A small-molecule ligand and the protein it binds are described below.
Small molecule (SMILES): Cc1ncc(COP(=O)(O)O)c(/C=N/CCC[C@H](N)C(=O)O)c1O

Binding-site contacts:
Ligand atom O3 contacts residue ASN223 of chain 1.A at 2.8 Å (h-bond).
Ligand atom C6 contacts residue SER162 of chain 1.A at 3.6 Å.
Ligand atom C6 contacts residue TYR187 of chain 1.A at 3.1 Å (hydrophobic).
Ligand atom C4 contacts residue TYR187 of chain 1.A at 3.7 Å (hydrophobic).
Ligand atom C3 contacts residue ASN223 of chain 1.A at 3.5 Å.
Ligand atom C contacts residue GLN296 of chain 1.A at 3.6 Å.
Ligand atom OP2 contacts residue ARG192 of chain 1.A at 3.1 Å (salt-bridge).
Ligand atom OP3 contacts residue SER114 of chain 1.A at 2.9 Å (h-bond).
Ligand atom O contacts residue GLN296 of chain 1.A at 3.0 Å (h-bond).
Ligand atom C contacts residue HIS222 of chain 1.A at 3.7 Å.
Ligand atom P contacts residue SER114 of chain 1.A at 3.4 Å.
Ligand atom OP3 contacts residue ARG109 of chain 1.A at 2.6 Å (salt-bridge).
Ligand atom P contacts residue ARG109 of chain 1.A at 3.5 Å.
Ligand atom N contacts residue GLN296 of chain 1.A at 3.2 Å (h-bond).
Ligand atom C3 contacts residue TYR187 of chain 1.A at 3.7 Å (hydrophobic).
Ligand atom CD contacts residue HIS222 of chain 1.A at 3.5 Å.
Ligand atom N1 contacts residue SER162 of chain 1.A at 2.8 Å (h-bond).
Ligand atom C contacts residue GLU81 of chain 1.A at 3.6 Å.
Ligand atom CB contacts residue GLU81 of chain 1.A at 3.7 Å.
Ligand atom C2A contacts residue TYR187 of chain 1.A at 3.7 Å (hydrophobic).
Ligand atom OP1 contacts residue ARG192 of chain 1.A at 2.9 Å (salt-bridge).
Ligand atom O contacts residue ARG294 of chain 1.A at 2.7 Å (salt-bridge).
Ligand atom OXT contacts residue TYR160 of chain 1.A at 2.8 Å (h-bond).
Ligand atom OP2 contacts residue TYR187 of chain 1.A at 2.8 Å (h-bond).
Ligand atom C5 contacts residue TYR187 of chain 1.A at 3.1 Å (hydrophobic).
Ligand atom C contacts residue ARG294 of chain 1.A at 3.8 Å.
Ligand atom N contacts residue GLU81 of chain 1.A at 3.3 Å (salt-bridge).
Ligand atom O3 contacts residue HIS222 of chain 1.A at 2.9 Å (h-bond).
Ligand atom OP1 contacts residue GLY112 of chain 1.A at 3.4 Å (h-bond).
Ligand atom N1 contacts residue TYR187 of chain 1.A at 3.1 Å.
Ligand atom CA contacts residue GLU81 of chain 1.A at 3.6 Å.
Ligand atom C5A contacts residue TYR187 of chain 1.A at 3.2 Å (hydrophobic).
Ligand atom NE contacts residue ASN223 of chain 1.A at 3.4 Å (h-bond).
Ligand atom OP2 contacts residue SER114 of chain 1.A at 2.6 Å (h-bond).
Ligand atom OP3 contacts residue GLN113 of chain 1.A at 3.3 Å (h-bond).
Ligand atom OP4 contacts residue ARG109 of chain 1.A at 3.6 Å (salt-bridge).
Ligand atom C2 contacts residue TYR187 of chain 1.A at 3.6 Å (hydrophobic).
Ligand atom O contacts residue HIS222 of chain 1.A at 3.8 Å.
Ligand atom OXT contacts residue HIS222 of chain 1.A at 3.7 Å.
Ligand atom OXT contacts residue HIS182 of chain 1.A at 3.0 Å (h-bond).

Sequence of chain 1.A:
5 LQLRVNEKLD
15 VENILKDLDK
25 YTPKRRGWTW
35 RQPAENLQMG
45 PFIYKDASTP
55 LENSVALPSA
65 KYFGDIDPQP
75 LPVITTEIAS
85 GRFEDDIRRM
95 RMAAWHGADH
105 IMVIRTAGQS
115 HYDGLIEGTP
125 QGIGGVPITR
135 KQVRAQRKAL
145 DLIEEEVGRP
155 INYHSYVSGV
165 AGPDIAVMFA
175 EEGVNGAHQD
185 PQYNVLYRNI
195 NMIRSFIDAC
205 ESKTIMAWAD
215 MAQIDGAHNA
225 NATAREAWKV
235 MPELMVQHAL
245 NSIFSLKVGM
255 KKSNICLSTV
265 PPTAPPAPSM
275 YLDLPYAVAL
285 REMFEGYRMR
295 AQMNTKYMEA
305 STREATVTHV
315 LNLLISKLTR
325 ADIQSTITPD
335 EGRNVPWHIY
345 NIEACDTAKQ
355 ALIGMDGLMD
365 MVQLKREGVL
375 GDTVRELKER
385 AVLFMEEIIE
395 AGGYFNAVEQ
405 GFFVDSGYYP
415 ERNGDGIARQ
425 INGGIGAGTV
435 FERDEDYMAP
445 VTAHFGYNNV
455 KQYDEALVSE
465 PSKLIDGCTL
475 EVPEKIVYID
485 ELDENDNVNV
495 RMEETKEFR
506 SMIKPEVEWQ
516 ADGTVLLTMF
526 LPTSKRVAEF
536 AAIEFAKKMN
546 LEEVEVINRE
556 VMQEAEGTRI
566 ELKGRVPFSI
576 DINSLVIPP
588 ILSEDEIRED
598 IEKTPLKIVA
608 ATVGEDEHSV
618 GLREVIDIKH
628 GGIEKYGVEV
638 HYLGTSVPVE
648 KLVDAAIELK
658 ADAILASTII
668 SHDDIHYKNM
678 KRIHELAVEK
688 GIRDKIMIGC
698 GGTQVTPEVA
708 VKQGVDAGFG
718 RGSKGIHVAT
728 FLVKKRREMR